Binding-site contacts:
Ligand atom C7 contacts residue ASN50 of chain 1.B at 3.5 Å.
Ligand atom N2 contacts residue ASN50 of chain 1.B at 3.0 Å (h-bond).
Ligand atom C1 contacts residue THR52 of chain 1.B at 3.5 Å.
Ligand atom C1 contacts residue ASN50 of chain 1.B at 1.4 Å.
Ligand atom C3 contacts residue ASN50 of chain 1.B at 3.8 Å.
Ligand atom O5 contacts residue LEU53 of chain 1.B at 4.0 Å.
Ligand atom O6 contacts residue LEU53 of chain 1.B at 3.4 Å.
Ligand atom O5 contacts residue THR52 of chain 1.B at 3.6 Å (h-bond).
Ligand atom C5 contacts residue THR52 of chain 1.B at 3.7 Å.
Ligand atom O6 contacts residue THR52 of chain 1.B at 3.8 Å.
Ligand atom C4 contacts residue ASN50 of chain 1.B at 4.3 Å.
Ligand atom C2 contacts residue ASN50 of chain 1.B at 2.5 Å.
Ligand atom C6 contacts residue THR52 of chain 1.B at 4.4 Å.
Ligand atom O5 contacts residue ASN50 of chain 1.B at 2.3 Å (h-bond).
Ligand atom C6 contacts residue LEU53 of chain 1.B at 4.0 Å (hydrophobic).
Ligand atom O7 contacts residue ASN50 of chain 1.B at 3.6 Å (h-bond).
Ligand atom C5 contacts residue ASN50 of chain 1.B at 3.6 Å.

Sequence of chain 1.B:
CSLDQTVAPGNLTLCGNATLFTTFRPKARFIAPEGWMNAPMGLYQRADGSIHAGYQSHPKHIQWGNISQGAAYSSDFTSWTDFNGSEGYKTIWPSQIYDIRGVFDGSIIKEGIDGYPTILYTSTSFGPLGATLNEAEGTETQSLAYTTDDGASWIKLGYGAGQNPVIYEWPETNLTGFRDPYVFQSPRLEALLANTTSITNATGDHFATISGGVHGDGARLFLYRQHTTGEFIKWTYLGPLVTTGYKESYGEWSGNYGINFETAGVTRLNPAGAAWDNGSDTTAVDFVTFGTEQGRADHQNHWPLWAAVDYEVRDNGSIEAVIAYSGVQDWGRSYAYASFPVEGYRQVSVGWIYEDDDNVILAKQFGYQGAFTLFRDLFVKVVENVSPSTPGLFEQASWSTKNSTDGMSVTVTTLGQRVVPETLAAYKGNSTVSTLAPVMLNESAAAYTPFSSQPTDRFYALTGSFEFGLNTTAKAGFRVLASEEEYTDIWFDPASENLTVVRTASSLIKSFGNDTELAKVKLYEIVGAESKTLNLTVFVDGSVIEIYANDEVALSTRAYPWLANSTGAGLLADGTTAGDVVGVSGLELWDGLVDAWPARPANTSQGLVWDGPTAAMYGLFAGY

The small molecule below binds the protein below.
Small molecule (SMILES): CC(=O)N[C@@H]1[C@@H](O)[C@H](O)[C@@H](CO)O[C@H]1O